Binding-site contacts:
Ligand atom N5 contacts residue ARG56 of chain 1.D at 3.6 Å.
Ligand atom C5 contacts residue ARG56 of chain 1.D at 4.2 Å.
Ligand atom C10 contacts residue THR47 of chain 1.D at 4.0 Å.
Ligand atom N5 contacts residue THR47 of chain 1.D at 3.1 Å (h-bond).
Ligand atom C8 contacts residue THR47 of chain 1.D at 4.0 Å.
Ligand atom O7 contacts residue ALA49 of chain 1.D at 4.1 Å.
Ligand atom C9 contacts residue VAL48 of chain 1.D at 3.3 Å (hydrophobic).
Ligand atom O10 contacts residue ALA49 of chain 1.D at 3.5 Å.
Ligand atom N5 contacts residue VAL48 of chain 1.D at 4.4 Å.
Ligand atom C4 contacts residue THR47 of chain 1.D at 4.2 Å.
Ligand atom C9 contacts residue THR47 of chain 1.D at 4.3 Å.
Ligand atom C10 contacts residue ALA49 of chain 1.D at 3.9 Å (hydrophobic).
Ligand atom O9 contacts residue VAL48 of chain 1.D at 3.0 Å (h-bond).
Ligand atom C11 contacts residue HIS106 of chain 1.C at 3.7 Å.
Ligand atom C10 contacts residue ARG56 of chain 1.D at 3.5 Å.
Ligand atom O1B contacts residue THR47 of chain 1.D at 3.9 Å.
Ligand atom C11 contacts residue VAL48 of chain 1.D at 4.0 Å (hydrophobic).
Ligand atom O10 contacts residue ARG56 of chain 1.D at 3.0 Å (salt-bridge).
Ligand atom O7 contacts residue THR50 of chain 1.D at 3.8 Å.
Ligand atom O4 contacts residue ARG56 of chain 1.D at 2.7 Å (salt-bridge).
Ligand atom O8 contacts residue THR47 of chain 1.D at 3.4 Å.
Ligand atom C11 contacts residue THR47 of chain 1.D at 3.6 Å.
Ligand atom C5 contacts residue THR47 of chain 1.D at 3.9 Å.
Ligand atom C11 contacts residue ARG56 of chain 1.D at 3.7 Å.
Ligand atom C11 contacts residue PRO57 of chain 1.D at 4.0 Å (hydrophobic).
Ligand atom O7 contacts residue VAL48 of chain 1.D at 2.7 Å (h-bond).
Ligand atom C7 contacts residue THR47 of chain 1.D at 3.6 Å.
Ligand atom C9 contacts residue ARG111 of chain 1.C at 3.5 Å.
Ligand atom C4 contacts residue ARG56 of chain 1.D at 3.6 Å.
Ligand atom O10 contacts residue VAL48 of chain 1.D at 4.4 Å.
Ligand atom C11 contacts residue ALA49 of chain 1.D at 3.7 Å (hydrophobic).
Ligand atom O9 contacts residue ARG111 of chain 1.C at 3.0 Å (salt-bridge).
Ligand atom C8 contacts residue VAL48 of chain 1.D at 3.8 Å (hydrophobic).
Ligand atom C6 contacts residue THR47 of chain 1.D at 3.7 Å.
Ligand atom C10 contacts residue VAL48 of chain 1.D at 4.1 Å (hydrophobic).
Ligand atom C11 contacts residue ASP55 of chain 1.D at 4.0 Å.
Ligand atom O10 contacts residue ASP55 of chain 1.D at 3.7 Å.
Ligand atom O10 contacts residue THR54 of chain 1.D at 3.3 Å (h-bond).
Ligand atom O9 contacts residue THR47 of chain 1.D at 3.4 Å.
Ligand atom C7 contacts residue VAL48 of chain 1.D at 3.1 Å (hydrophobic).

A small-molecule ligand and the protein it binds are described below.
Small molecule (SMILES): CC(=O)N[C@H]1[C@H]([C@H](O)[C@H](O)CO)O[C@@](O[C@@H]2[C@@H](O)[C@H](O)O[C@H](CO)[C@@H]2O)(C(=O)O)C[C@@H]1O

Sequence of chain 1.D:
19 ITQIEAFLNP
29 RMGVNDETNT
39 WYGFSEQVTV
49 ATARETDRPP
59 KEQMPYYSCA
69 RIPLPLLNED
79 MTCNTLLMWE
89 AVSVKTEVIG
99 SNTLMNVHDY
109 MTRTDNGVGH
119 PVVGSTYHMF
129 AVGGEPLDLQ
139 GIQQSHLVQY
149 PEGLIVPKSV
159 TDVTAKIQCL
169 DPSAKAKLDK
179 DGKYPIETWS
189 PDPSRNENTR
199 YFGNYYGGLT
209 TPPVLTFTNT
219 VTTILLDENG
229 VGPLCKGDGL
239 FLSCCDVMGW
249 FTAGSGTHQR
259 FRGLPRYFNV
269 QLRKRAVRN

Sequence of chain 1.C:
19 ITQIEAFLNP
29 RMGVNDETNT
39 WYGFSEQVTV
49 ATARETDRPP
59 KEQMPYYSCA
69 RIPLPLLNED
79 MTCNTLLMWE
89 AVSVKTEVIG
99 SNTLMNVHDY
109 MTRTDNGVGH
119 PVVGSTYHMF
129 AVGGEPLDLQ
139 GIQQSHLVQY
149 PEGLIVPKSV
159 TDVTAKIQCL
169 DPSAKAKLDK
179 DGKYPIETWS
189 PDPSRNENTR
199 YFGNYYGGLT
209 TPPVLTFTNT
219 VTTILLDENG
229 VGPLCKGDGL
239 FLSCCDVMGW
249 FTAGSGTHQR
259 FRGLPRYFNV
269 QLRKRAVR